Binding-site contacts:
Ligand atom O21 contacts residue SER117 of chain 1.B at 3.1 Å (h-bond).
Ligand atom O22 contacts residue THR119 of chain 1.B at 3.6 Å.
Ligand atom O42 contacts residue DNF1 of chain 2.D at 1.0 Å (h-bond).
Ligand atom C1 contacts residue LEU110 of chain 2.B at 3.9 Å (hydrophobic).
Ligand atom C1 contacts residue SER117 of chain 2.B at 3.9 Å.
Ligand atom N2 contacts residue THR118 of chain 1.B at 3.9 Å.
Ligand atom N2 contacts residue SER117 of chain 1.B at 3.5 Å (h-bond).
Ligand atom C1 contacts residue LEU110 of chain 1.B at 3.8 Å (hydrophobic).
Ligand atom O22 contacts residue DNF1 of chain 2.D at 2.3 Å.
Ligand atom C1 contacts residue DNF1 of chain 2.D at 0.1 Å.
Ligand atom O42 contacts residue ALA108 of chain 2.B at 2.8 Å.
Ligand atom O41 contacts residue ALA108 of chain 1.B at 3.8 Å.
Ligand atom C6 contacts residue DNF1 of chain 2.D at 0.3 Å.
Ligand atom N2 contacts residue DNF1 of chain 2.D at 1.3 Å.
Ligand atom C2 contacts residue DNF1 of chain 2.D at 0.3 Å.
Ligand atom N4 contacts residue DNF1 of chain 2.D at 0.8 Å (h-bond).
Ligand atom O41 contacts residue DNF1 of chain 2.D at 0.8 Å (h-bond).
Ligand atom O22 contacts residue ALA108 of chain 1.B at 2.9 Å (h-bond).
Ligand atom O22 contacts residue THR118 of chain 1.B at 3.4 Å.
Ligand atom O21 contacts residue LEU110 of chain 2.B at 3.5 Å.
Ligand atom O1 contacts residue LEU110 of chain 2.B at 3.6 Å.
Ligand atom C6 contacts residue SER117 of chain 2.B at 3.9 Å.
Ligand atom C1 contacts residue SER117 of chain 1.B at 3.8 Å.
Ligand atom N4 contacts residue LEU17 of chain 1.B at 3.8 Å.
Ligand atom O1 contacts residue DNF1 of chain 2.D at 0.5 Å (h-bond).
Ligand atom O1 contacts residue SER117 of chain 1.B at 2.8 Å (h-bond).
Ligand atom N2 contacts residue LEU110 of chain 1.B at 3.9 Å.
Ligand atom C3 contacts residue DNF1 of chain 2.D at 0.5 Å.
Ligand atom C5 contacts residue DNF1 of chain 2.D at 0.5 Å.
Ligand atom O21 contacts residue THR118 of chain 1.B at 3.2 Å (h-bond).
Ligand atom O41 contacts residue LEU17 of chain 1.B at 3.6 Å.
Ligand atom C4 contacts residue DNF1 of chain 2.D at 0.6 Å.
Ligand atom O1 contacts residue SER117 of chain 2.B at 3.2 Å (h-bond).
Ligand atom O22 contacts residue SER117 of chain 1.B at 3.2 Å (h-bond).
Ligand atom O21 contacts residue DNF1 of chain 2.D at 2.0 Å.
Ligand atom O22 contacts residue ALA109 of chain 1.B at 3.4 Å.
Ligand atom O21 contacts residue THR119 of chain 1.B at 3.8 Å.
Ligand atom O1 contacts residue LEU110 of chain 1.B at 3.7 Å.
Ligand atom C6 contacts residue LEU110 of chain 1.B at 3.9 Å (hydrophobic).
Ligand atom O22 contacts residue LEU110 of chain 1.B at 3.4 Å (h-bond).

The small molecule below binds the protein below.
Small molecule (SMILES): O=[N+]([O-])c1ccc(O)c([N+](=O)[O-])c1

Sequence of chain 1.B:
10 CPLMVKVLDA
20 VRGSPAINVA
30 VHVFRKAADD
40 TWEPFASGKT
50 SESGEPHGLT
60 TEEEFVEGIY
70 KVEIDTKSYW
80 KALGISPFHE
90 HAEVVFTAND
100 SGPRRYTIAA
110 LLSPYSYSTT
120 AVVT

Sequence of chain 2.B:
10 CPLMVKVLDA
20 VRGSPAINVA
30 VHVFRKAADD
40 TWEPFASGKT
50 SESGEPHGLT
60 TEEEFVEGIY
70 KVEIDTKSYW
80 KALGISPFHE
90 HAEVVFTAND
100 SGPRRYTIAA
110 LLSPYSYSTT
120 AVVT